Sequence of chain 2.A:
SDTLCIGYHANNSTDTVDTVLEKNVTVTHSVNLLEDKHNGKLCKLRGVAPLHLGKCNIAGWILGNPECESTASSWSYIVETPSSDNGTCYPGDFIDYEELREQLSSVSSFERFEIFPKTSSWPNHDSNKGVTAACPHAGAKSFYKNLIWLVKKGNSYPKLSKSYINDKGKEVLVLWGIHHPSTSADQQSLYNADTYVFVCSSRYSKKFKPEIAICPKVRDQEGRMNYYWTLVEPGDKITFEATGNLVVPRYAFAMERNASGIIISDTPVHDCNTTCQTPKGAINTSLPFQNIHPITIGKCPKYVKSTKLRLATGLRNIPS

Binding-site contacts:
Ligand atom C1 contacts residue GLY48 of chain 2.A at 4.3 Å.
Ligand atom O6 contacts residue ASP276 of chain 2.A at 3.4 Å (salt-bridge).
Ligand atom C2 contacts residue ASN278 of chain 2.A at 2.8 Å.
Ligand atom O5 contacts residue ASP276 of chain 2.A at 4.4 Å.
Ligand atom C5 contacts residue ASN278 of chain 2.A at 3.4 Å.
Ligand atom N2 contacts residue ASN278 of chain 2.A at 3.2 Å (h-bond).
Ligand atom C7 contacts residue ASN278 of chain 2.A at 3.7 Å.
Ligand atom C1 contacts residue ASN278 of chain 2.A at 1.5 Å.
Ligand atom C3 contacts residue ASN278 of chain 2.A at 4.0 Å.
Ligand atom C2 contacts residue GLY48 of chain 2.A at 4.2 Å.
Ligand atom O6 contacts residue ASN278 of chain 2.A at 3.3 Å (h-bond).
Ligand atom C6 contacts residue ASN278 of chain 2.A at 3.8 Å.
Ligand atom O5 contacts residue ASN278 of chain 2.A at 2.4 Å (h-bond).
Ligand atom C6 contacts residue ASP276 of chain 2.A at 3.6 Å.
Ligand atom N2 contacts residue GLY48 of chain 2.A at 4.1 Å.
Ligand atom C4 contacts residue ASN278 of chain 2.A at 4.4 Å.
Ligand atom C8 contacts residue ASN278 of chain 2.A at 4.0 Å.

A protein and the small-molecule ligand that binds it are described below.
Small molecule (SMILES): CC(=O)N[C@@H]1[C@@H](O)[C@H](O)[C@@H](CO)O[C@H]1O